The protein below binds the small molecule below.
Small molecule (SMILES): CC(=O)N[C@@H]1[C@@H](O)[C@H](O)[C@@H](CO)O[C@H]1O

Binding-site contacts:
Ligand atom O6 contacts residue ASN290 of chain 1.G at 2.9 Å (h-bond).
Ligand atom C6 contacts residue ASN290 of chain 1.G at 3.2 Å.
Ligand atom O1 contacts residue ASN290 of chain 1.G at 3.3 Å (h-bond).
Ligand atom O5 contacts residue ASN290 of chain 1.G at 2.4 Å (h-bond).
Ligand atom C4 contacts residue ASN290 of chain 1.G at 4.3 Å.
Ligand atom C2 contacts residue ASN290 of chain 1.G at 4.4 Å.
Ligand atom C5 contacts residue ASN290 of chain 1.G at 2.9 Å.
Ligand atom C1 contacts residue ASN290 of chain 1.G at 2.9 Å.

Sequence of chain 1.G:
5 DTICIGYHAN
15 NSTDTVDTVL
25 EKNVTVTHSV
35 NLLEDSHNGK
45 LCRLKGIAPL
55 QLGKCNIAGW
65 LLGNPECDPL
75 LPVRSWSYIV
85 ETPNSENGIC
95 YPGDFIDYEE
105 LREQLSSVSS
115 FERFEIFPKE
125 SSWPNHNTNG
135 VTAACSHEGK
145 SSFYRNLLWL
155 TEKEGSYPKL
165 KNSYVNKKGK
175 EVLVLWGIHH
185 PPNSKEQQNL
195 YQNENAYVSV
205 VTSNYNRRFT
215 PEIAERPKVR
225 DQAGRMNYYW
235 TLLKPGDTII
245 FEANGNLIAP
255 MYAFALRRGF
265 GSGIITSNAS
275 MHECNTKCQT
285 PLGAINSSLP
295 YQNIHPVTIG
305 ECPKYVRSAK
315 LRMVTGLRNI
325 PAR